The protein below binds the small molecule below.
Small molecule (SMILES): CC(=O)N[C@@H]1[C@@H](O)[C@H](O)[C@@H](CO)O[C@H]1O

Binding-site contacts:
Ligand atom O5 contacts residue SER89 of chain 43.Q at 4.1 Å.
Ligand atom C7 contacts residue ASN87 of chain 43.Q at 3.6 Å.
Ligand atom C1 contacts residue ASN87 of chain 43.Q at 1.4 Å.
Ligand atom O6 contacts residue LEU151 of chain 43.Q at 3.4 Å.
Ligand atom C6 contacts residue LEU151 of chain 43.Q at 3.8 Å (hydrophobic).
Ligand atom O4 contacts residue LEU151 of chain 43.Q at 3.7 Å.
Ligand atom C4 contacts residue LEU151 of chain 43.Q at 4.4 Å (hydrophobic).
Ligand atom O7 contacts residue ASP85 of chain 43.Q at 4.3 Å.
Ligand atom C1 contacts residue SER89 of chain 43.Q at 4.5 Å.
Ligand atom O5 contacts residue ASN87 of chain 43.Q at 2.3 Å (h-bond).
Ligand atom C5 contacts residue LEU151 of chain 43.Q at 4.1 Å (hydrophobic).
Ligand atom C5 contacts residue SER89 of chain 43.Q at 4.3 Å.
Ligand atom O5 contacts residue SER79 of chain 43.Q at 4.4 Å.
Ligand atom C2 contacts residue ASN87 of chain 43.Q at 2.4 Å.
Ligand atom C4 contacts residue ASN87 of chain 43.Q at 4.2 Å.
Ligand atom C5 contacts residue ASN87 of chain 43.Q at 3.7 Å.
Ligand atom N2 contacts residue ASN87 of chain 43.Q at 2.9 Å (h-bond).
Ligand atom C3 contacts residue ASN87 of chain 43.Q at 3.7 Å.
Ligand atom O7 contacts residue ASN87 of chain 43.Q at 3.9 Å.

Sequence of chain 43.Q:
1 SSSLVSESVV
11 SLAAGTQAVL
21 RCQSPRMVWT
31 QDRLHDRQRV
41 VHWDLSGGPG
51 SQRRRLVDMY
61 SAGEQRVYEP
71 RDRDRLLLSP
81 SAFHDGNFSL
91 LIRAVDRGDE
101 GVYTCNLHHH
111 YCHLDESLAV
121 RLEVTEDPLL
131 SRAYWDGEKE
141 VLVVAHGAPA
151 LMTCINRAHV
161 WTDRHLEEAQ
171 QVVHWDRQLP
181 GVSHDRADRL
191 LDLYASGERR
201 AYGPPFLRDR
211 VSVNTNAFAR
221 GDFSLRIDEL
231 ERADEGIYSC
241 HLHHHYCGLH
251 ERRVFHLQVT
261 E